Sequence of chain 1.B:
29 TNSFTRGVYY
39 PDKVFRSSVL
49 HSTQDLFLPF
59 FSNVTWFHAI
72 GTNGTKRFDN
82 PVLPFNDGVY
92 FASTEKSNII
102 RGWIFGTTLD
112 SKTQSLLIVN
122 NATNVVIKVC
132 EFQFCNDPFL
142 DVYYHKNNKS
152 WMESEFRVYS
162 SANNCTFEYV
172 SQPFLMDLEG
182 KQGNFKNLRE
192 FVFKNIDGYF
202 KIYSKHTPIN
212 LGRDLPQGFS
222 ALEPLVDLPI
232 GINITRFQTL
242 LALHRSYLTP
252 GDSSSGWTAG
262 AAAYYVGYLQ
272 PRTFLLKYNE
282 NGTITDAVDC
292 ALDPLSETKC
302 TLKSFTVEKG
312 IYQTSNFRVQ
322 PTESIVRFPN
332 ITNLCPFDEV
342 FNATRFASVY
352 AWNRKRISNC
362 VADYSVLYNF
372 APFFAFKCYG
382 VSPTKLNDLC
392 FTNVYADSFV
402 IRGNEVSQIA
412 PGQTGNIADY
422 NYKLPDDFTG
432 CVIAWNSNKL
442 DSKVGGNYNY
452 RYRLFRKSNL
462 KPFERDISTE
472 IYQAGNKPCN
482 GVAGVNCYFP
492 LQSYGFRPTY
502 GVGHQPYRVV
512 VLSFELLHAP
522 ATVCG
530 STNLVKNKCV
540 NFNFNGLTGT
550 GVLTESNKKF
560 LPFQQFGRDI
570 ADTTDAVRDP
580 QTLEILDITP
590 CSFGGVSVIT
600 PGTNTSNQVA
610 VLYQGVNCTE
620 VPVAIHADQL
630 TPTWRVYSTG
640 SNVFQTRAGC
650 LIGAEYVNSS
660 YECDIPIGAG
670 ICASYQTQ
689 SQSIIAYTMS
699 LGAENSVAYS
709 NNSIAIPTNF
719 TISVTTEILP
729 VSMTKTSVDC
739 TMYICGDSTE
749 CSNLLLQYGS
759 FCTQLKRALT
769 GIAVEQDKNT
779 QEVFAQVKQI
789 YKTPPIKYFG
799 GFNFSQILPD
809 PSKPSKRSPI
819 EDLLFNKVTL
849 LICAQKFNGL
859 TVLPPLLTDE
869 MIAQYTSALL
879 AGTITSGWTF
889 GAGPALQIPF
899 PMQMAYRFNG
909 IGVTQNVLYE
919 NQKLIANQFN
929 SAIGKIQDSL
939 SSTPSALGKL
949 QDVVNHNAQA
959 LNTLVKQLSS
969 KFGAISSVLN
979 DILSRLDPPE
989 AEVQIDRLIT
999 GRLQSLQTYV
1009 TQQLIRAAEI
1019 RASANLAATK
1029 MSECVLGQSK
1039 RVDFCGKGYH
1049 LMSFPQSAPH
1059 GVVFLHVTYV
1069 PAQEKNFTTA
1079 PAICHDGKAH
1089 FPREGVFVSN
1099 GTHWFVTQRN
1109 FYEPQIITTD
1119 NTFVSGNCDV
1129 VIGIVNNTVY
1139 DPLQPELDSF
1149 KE

Sequence of chain 1.C:
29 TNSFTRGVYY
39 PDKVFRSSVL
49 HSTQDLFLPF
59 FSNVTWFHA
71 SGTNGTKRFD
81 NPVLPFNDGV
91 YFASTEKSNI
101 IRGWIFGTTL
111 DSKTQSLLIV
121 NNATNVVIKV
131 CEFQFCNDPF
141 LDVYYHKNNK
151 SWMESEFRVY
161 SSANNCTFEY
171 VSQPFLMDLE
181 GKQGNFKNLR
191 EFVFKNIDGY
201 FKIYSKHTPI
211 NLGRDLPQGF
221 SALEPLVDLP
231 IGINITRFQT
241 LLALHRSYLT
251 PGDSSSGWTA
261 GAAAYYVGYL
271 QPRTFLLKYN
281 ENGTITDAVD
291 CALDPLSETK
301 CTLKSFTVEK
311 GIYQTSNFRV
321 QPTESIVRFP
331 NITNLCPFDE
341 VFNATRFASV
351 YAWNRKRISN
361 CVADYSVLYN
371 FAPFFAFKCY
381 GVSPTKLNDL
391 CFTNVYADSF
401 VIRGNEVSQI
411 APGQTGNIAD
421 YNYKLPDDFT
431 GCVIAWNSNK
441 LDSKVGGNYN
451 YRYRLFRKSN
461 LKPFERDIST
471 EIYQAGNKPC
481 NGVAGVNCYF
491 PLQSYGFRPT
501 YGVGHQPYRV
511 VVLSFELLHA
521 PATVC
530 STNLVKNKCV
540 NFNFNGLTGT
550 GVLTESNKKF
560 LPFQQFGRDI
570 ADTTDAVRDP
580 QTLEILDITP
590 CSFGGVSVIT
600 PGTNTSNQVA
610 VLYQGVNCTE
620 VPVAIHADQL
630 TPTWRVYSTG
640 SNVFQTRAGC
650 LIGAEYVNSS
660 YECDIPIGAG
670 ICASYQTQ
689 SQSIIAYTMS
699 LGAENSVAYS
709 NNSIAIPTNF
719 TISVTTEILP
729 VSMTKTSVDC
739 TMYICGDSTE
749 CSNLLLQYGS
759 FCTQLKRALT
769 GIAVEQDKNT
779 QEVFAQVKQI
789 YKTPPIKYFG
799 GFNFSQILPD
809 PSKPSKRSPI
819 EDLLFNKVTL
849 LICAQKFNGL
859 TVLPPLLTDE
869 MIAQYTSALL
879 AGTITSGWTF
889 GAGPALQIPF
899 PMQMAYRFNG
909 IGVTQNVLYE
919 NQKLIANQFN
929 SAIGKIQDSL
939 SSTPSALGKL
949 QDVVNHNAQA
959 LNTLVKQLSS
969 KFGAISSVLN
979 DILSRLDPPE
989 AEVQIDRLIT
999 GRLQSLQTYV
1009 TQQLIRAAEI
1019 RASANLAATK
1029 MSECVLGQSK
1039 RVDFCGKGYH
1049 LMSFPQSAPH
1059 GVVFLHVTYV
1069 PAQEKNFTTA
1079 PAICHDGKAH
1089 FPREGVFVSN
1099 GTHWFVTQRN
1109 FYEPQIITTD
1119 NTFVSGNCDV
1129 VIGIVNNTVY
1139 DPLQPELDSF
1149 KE

The small molecule below binds the protein below.
Small molecule (SMILES): CC(=O)N[C@@H]1[C@@H](O)[C@H](O)[C@@H](CO)O[C@H]1O

Binding-site contacts:
Ligand atom O4 contacts residue HIS519 of chain 1.C at 3.1 Å (h-bond).
Ligand atom C4 contacts residue ASN234 of chain 1.B at 4.2 Å.
Ligand atom C4 contacts residue HIS519 of chain 1.C at 3.9 Å.
Ligand atom C7 contacts residue ASN234 of chain 1.B at 3.4 Å.
Ligand atom C6 contacts residue GLY232 of chain 1.B at 3.6 Å.
Ligand atom O5 contacts residue GLY232 of chain 1.B at 4.1 Å.
Ligand atom N2 contacts residue ASN234 of chain 1.B at 2.9 Å (h-bond).
Ligand atom C2 contacts residue ASN234 of chain 1.B at 2.5 Å.
Ligand atom C6 contacts residue HIS519 of chain 1.C at 3.6 Å.
Ligand atom C5 contacts residue GLY232 of chain 1.B at 4.1 Å.
Ligand atom O6 contacts residue GLY199 of chain 1.B at 3.8 Å.
Ligand atom O7 contacts residue ASN234 of chain 1.B at 3.3 Å.
Ligand atom O5 contacts residue ASN234 of chain 1.B at 2.3 Å (h-bond).
Ligand atom C6 contacts residue ILE233 of chain 1.B at 4.5 Å (hydrophobic).
Ligand atom C3 contacts residue HIS519 of chain 1.C at 4.4 Å.
Ligand atom C3 contacts residue ASN234 of chain 1.B at 3.8 Å.
Ligand atom C5 contacts residue HIS519 of chain 1.C at 3.6 Å.
Ligand atom C6 contacts residue GLY199 of chain 1.B at 4.2 Å.
Ligand atom C5 contacts residue ASN234 of chain 1.B at 3.6 Å.
Ligand atom C1 contacts residue ASN234 of chain 1.B at 1.4 Å.
Ligand atom C1 contacts residue ILE233 of chain 1.B at 4.3 Å (hydrophobic).
Ligand atom O6 contacts residue GLY232 of chain 1.B at 4.4 Å.
Ligand atom O5 contacts residue ILE233 of chain 1.B at 4.1 Å.